Binding-site contacts:
Ligand atom CA contacts residue GLY49 of chain 1.A at 3.7 Å.
Ligand atom O contacts residue ALA29 of chain 1.A at 3.6 Å.
Ligand atom CD1 contacts residue ILE85 of chain 1.B at 3.7 Å (hydrophobic).
Ligand atom CE1 contacts residue ILE51 of chain 1.A at 3.6 Å (hydrophobic).
Ligand atom CA1 contacts residue ASP26 of chain 1.B at 3.6 Å.
Ligand atom C31 contacts residue GLY50 of chain 1.B at 3.6 Å.
Ligand atom C9 contacts residue ASP26 of chain 1.A at 3.0 Å.
Ligand atom OD1 contacts residue ASP31 of chain 1.A at 3.1 Å (salt-bridge).
Ligand atom N contacts residue GLY49 of chain 1.A at 2.9 Å (h-bond).
Ligand atom CB1 contacts residue ASP26 of chain 1.B at 3.0 Å.
Ligand atom ND2 contacts residue ASP31 of chain 1.A at 3.6 Å.
Ligand atom C22 contacts residue GLY49 of chain 1.B at 3.7 Å.
Ligand atom C81 contacts residue ASP26 of chain 1.A at 3.5 Å.
Ligand atom O2 contacts residue GLY28 of chain 1.A at 3.5 Å.
Ligand atom ND2 contacts residue GLY49 of chain 1.A at 3.4 Å (h-bond).
Ligand atom CD2 contacts residue LEU24 of chain 1.B at 3.7 Å (hydrophobic).
Ligand atom CD2 contacts residue GLY28 of chain 1.A at 3.4 Å.
Ligand atom N11 contacts residue GLY28 of chain 1.B at 3.3 Å (h-bond).
Ligand atom OD1 contacts residue ASP30 of chain 1.A at 3.3 Å (salt-bridge).
Ligand atom CB contacts residue GLY49 of chain 1.A at 3.6 Å.
Ligand atom N1 contacts residue GLY49 of chain 1.A at 3.0 Å (h-bond).
Ligand atom O2 contacts residue ASP26 of chain 1.B at 2.4 Å (salt-bridge).
Ligand atom CM contacts residue GLY28 of chain 1.B at 3.4 Å.
Ligand atom C21 contacts residue GLY28 of chain 1.B at 3.5 Å.
Ligand atom C51 contacts residue PRO82 of chain 1.A at 3.5 Å (hydrophobic).
Ligand atom C61 contacts residue THR81 of chain 1.A at 3.5 Å.
Ligand atom CM contacts residue ASP26 of chain 1.B at 3.5 Å.
Ligand atom C7 contacts residue PRO82 of chain 1.B at 3.6 Å (hydrophobic).
Ligand atom O contacts residue ASP30 of chain 1.A at 3.1 Å (salt-bridge).
Ligand atom O3 contacts residue GLY50 of chain 1.B at 3.7 Å.
Ligand atom C81 contacts residue GLY28 of chain 1.B at 3.2 Å.
Ligand atom C6 contacts residue PRO82 of chain 1.B at 3.7 Å (hydrophobic).
Ligand atom OD1 contacts residue ALA29 of chain 1.A at 3.5 Å.
Ligand atom O1 contacts residue ILE51 of chain 1.B at 3.5 Å.
Ligand atom N2 contacts residue GLY28 of chain 1.A at 3.3 Å (h-bond).
Ligand atom C contacts residue GLY49 of chain 1.A at 3.7 Å.
Ligand atom C32 contacts residue ILE85 of chain 1.B at 3.6 Å (hydrophobic).
Ligand atom O2 contacts residue ASP26 of chain 1.A at 2.5 Å (salt-bridge).
Ligand atom O contacts residue GLY28 of chain 1.A at 3.5 Å (h-bond).
Ligand atom C9 contacts residue ASP26 of chain 1.B at 3.2 Å.

Sequence of chain 1.B:
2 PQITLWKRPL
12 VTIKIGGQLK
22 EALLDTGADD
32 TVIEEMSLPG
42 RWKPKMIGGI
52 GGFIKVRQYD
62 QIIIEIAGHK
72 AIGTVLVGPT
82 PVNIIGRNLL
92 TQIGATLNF

A protein and the small-molecule ligand that binds it are described below.
Small molecule (SMILES): CC(C)(C)NC(=O)[C@@H]1C[C@@H]2CCCC[C@@H]2CN1C[C@@H](O)[C@H](Cc1ccccc1)NC(=O)[C@H](CC(N)=O)NC(=O)c1ccc2ccccc2n1

Sequence of chain 1.A:
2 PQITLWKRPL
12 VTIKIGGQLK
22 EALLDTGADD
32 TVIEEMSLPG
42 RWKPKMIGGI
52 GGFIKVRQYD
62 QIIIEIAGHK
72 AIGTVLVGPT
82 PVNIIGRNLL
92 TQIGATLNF